Sequence of chain 1.A:
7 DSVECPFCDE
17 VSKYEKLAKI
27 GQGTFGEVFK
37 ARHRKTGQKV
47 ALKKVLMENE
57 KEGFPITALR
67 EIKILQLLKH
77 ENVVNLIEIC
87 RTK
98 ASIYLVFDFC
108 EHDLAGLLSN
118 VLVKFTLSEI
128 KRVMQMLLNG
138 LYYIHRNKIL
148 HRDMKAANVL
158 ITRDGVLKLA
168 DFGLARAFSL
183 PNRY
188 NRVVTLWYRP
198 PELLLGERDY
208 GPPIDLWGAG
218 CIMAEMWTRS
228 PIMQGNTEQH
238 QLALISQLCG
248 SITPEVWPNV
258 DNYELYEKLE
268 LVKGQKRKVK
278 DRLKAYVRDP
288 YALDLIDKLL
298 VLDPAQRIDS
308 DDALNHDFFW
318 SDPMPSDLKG

Binding-site contacts:
Ligand atom N28 contacts residue LEU157 of chain 1.A at 3.4 Å.
Ligand atom C13 contacts residue CYS107 of chain 1.A at 3.4 Å (hydrophobic).
Ligand atom C08 contacts residue LEU157 of chain 1.A at 3.4 Å (hydrophobic).
Ligand atom C29 contacts residue LEU157 of chain 1.A at 3.2 Å (hydrophobic).
Ligand atom C05 contacts residue VAL34 of chain 1.A at 3.9 Å (hydrophobic).
Ligand atom C16 contacts residue ASP110 of chain 1.A at 3.8 Å.
Ligand atom N09 contacts residue LEU157 of chain 1.A at 3.5 Å.
Ligand atom N28 contacts residue PHE106 of chain 1.A at 4.0 Å.
Ligand atom O24 contacts residue ALA154 of chain 1.A at 3.4 Å.
Ligand atom C14 contacts residue ASP110 of chain 1.A at 3.8 Å.
Ligand atom C10 contacts residue LEU157 of chain 1.A at 3.5 Å (hydrophobic).
Ligand atom C29 contacts residue CYS107 of chain 1.A at 3.7 Å (hydrophobic).
Ligand atom C29 contacts residue ALA47 of chain 1.A at 3.8 Å (hydrophobic).
Ligand atom C01 contacts residue ASN155 of chain 1.A at 3.4 Å.
Ligand atom C19 contacts residue ASP110 of chain 1.A at 4.0 Å.
Ligand atom C14 contacts residue GLU108 of chain 1.A at 3.8 Å.
Ligand atom N32 contacts residue VAL80 of chain 1.A at 3.3 Å.
Ligand atom N32 contacts residue PHE104 of chain 1.A at 3.0 Å.
Ligand atom C20 contacts residue ASP110 of chain 1.A at 3.3 Å.
Ligand atom C06 contacts residue PHE104 of chain 1.A at 3.9 Å (hydrophobic).
Ligand atom C18 contacts residue ILE26 of chain 1.A at 3.8 Å (hydrophobic).
Ligand atom N11 contacts residue CYS107 of chain 1.A at 2.8 Å (h-bond).
Ligand atom C06 contacts residue VAL34 of chain 1.A at 3.8 Å (hydrophobic).
Ligand atom C30 contacts residue ALA47 of chain 1.A at 3.8 Å (hydrophobic).
Ligand atom C31 contacts residue VAL80 of chain 1.A at 3.6 Å (hydrophobic).
Ligand atom C01 contacts residue ASP168 of chain 1.A at 2.9 Å.
Ligand atom C22 contacts residue ALA154 of chain 1.A at 3.8 Å (hydrophobic).
Ligand atom N02 contacts residue PHE31 of chain 1.A at 3.8 Å.
Ligand atom N11 contacts residue PHE106 of chain 1.A at 3.8 Å.
Ligand atom C10 contacts residue CYS107 of chain 1.A at 3.6 Å (hydrophobic).
Ligand atom C13 contacts residue GLU108 of chain 1.A at 3.4 Å.
Ligand atom C23 contacts residue PHE31 of chain 1.A at 3.5 Å (hydrophobic).
Ligand atom C12 contacts residue CYS107 of chain 1.A at 3.6 Å (hydrophobic).
Ligand atom C30 contacts residue LEU157 of chain 1.A at 3.2 Å (hydrophobic).
Ligand atom C31 contacts residue LEU157 of chain 1.A at 3.9 Å (hydrophobic).
Ligand atom C15 contacts residue ASP110 of chain 1.A at 3.5 Å.
Ligand atom C29 contacts residue ASP105 of chain 1.A at 3.7 Å.
Ligand atom C31 contacts residue PHE104 of chain 1.A at 3.8 Å (hydrophobic).
Ligand atom N28 contacts residue CYS107 of chain 1.A at 3.0 Å (h-bond).
Ligand atom C25 contacts residue PHE31 of chain 1.A at 3.4 Å (hydrophobic).

This protein binds this small molecule.
Small molecule (SMILES): CNc1nc(C)c(-c2nc(Nc3cccc(N4CCCN(C(C)=O)CC4)c3)ncc2C#N)s1